Binding-site contacts:
Ligand atom C24 contacts residue PHE294 of chain 22.B at 3.2 Å (hydrophobic).
Ligand atom O9 contacts residue ASP295 of chain 22.B at 3.5 Å (salt-bridge).
Ligand atom C3 contacts residue ARG306 of chain 22.B at 3.0 Å.
Ligand atom O8 contacts residue ASP118 of chain 24.B at 2.9 Å (salt-bridge).
Ligand atom C7 contacts residue ASP295 of chain 22.B at 3.6 Å.
Ligand atom O3 contacts residue ARG306 of chain 22.B at 2.1 Å (salt-bridge).
Ligand atom C26 contacts residue PHE294 of chain 22.B at 3.8 Å (hydrophobic).
Ligand atom C2 contacts residue ARG306 of chain 22.B at 3.5 Å.
Ligand atom C5 contacts residue ASP295 of chain 22.B at 3.0 Å.
Ligand atom C2 contacts residue ASP295 of chain 22.B at 1.9 Å.
Ligand atom C6 contacts residue ASP118 of chain 24.B at 3.6 Å.
Ligand atom C1 contacts residue ASP295 of chain 22.B at 2.5 Å.
Ligand atom O2 contacts residue ARG306 of chain 22.B at 3.0 Å (salt-bridge).
Ligand atom C6 contacts residue ASP295 of chain 22.B at 3.7 Å.
Ligand atom C3 contacts residue ASP295 of chain 22.B at 3.3 Å.
Ligand atom C26 contacts residue TYR310 of chain 22.B at 3.8 Å (hydrophobic).
Ligand atom O91 contacts residue ASP295 of chain 22.B at 2.6 Å (salt-bridge).
Ligand atom C4 contacts residue ASP295 of chain 22.B at 3.7 Å.
Ligand atom C9 contacts residue ASP295 of chain 22.B at 3.6 Å.
Ligand atom O1 contacts residue PHE294 of chain 22.B at 3.5 Å (h-bond).
Ligand atom C25 contacts residue ARG306 of chain 22.B at 3.5 Å.
Ligand atom O2 contacts residue ASP295 of chain 22.B at 1.6 Å (salt-bridge).
Ligand atom O2 contacts residue ALA296 of chain 22.B at 3.5 Å (h-bond).
Ligand atom C17 contacts residue LYS122 of chain 24.B at 3.6 Å.
Ligand atom O7 contacts residue ASP118 of chain 24.B at 3.6 Å.
Ligand atom C6 contacts residue LYS297 of chain 22.B at 2.4 Å.
Ligand atom O24 contacts residue PHE294 of chain 22.B at 2.5 Å (h-bond).
Ligand atom C7 contacts residue LYS297 of chain 22.B at 3.3 Å.
Ligand atom O15 contacts residue ASP295 of chain 22.B at 3.6 Å.
Ligand atom C24 contacts residue TYR310 of chain 22.B at 3.8 Å (hydrophobic).
Ligand atom O2 contacts residue LYS297 of chain 22.B at 3.5 Å (salt-bridge).
Ligand atom O24 contacts residue TYR310 of chain 22.B at 3.2 Å (h-bond).
Ligand atom O1 contacts residue ASP295 of chain 22.B at 2.7 Å (salt-bridge).
Ligand atom O1 contacts residue ALA296 of chain 22.B at 3.0 Å (h-bond).
Ligand atom C23 contacts residue PHE294 of chain 22.B at 3.5 Å (hydrophobic).
Ligand atom C4 contacts residue ARG306 of chain 22.B at 3.2 Å.
Ligand atom C27 contacts residue PHE341 of chain 22.B at 3.5 Å (hydrophobic).
Ligand atom C16 contacts residue ARG306 of chain 22.B at 2.6 Å.
Ligand atom C4 contacts residue LYS297 of chain 22.B at 2.9 Å.
Ligand atom C5 contacts residue LYS297 of chain 22.B at 2.7 Å.

This small molecule binds to this protein.
Small molecule (SMILES): CC[C@H](/C=C(/C)[C@@H]1C[C@@H](OC)C[C@H](O)C(C)(C)[C@@]2(O)O[C@@H](C[C@@H](OC)[C@H](O)C(=O)O1)C[C@@H](OC)[C@H]2O)CO

Sequence of chain 24.B:
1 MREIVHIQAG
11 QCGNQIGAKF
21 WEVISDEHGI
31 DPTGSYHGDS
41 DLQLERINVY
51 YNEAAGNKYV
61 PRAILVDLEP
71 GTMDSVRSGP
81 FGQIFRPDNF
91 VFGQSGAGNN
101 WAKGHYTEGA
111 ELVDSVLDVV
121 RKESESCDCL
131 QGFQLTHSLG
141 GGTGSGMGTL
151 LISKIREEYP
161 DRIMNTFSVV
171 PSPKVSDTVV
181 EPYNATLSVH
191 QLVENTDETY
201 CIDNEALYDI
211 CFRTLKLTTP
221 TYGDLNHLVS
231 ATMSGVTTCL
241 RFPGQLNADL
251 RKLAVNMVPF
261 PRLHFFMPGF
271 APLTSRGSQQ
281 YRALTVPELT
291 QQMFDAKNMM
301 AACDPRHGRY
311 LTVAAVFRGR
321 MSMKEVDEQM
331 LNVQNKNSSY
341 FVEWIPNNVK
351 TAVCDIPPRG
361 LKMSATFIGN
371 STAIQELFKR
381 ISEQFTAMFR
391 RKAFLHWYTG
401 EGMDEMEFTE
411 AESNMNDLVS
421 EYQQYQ

Sequence of chain 22.B:
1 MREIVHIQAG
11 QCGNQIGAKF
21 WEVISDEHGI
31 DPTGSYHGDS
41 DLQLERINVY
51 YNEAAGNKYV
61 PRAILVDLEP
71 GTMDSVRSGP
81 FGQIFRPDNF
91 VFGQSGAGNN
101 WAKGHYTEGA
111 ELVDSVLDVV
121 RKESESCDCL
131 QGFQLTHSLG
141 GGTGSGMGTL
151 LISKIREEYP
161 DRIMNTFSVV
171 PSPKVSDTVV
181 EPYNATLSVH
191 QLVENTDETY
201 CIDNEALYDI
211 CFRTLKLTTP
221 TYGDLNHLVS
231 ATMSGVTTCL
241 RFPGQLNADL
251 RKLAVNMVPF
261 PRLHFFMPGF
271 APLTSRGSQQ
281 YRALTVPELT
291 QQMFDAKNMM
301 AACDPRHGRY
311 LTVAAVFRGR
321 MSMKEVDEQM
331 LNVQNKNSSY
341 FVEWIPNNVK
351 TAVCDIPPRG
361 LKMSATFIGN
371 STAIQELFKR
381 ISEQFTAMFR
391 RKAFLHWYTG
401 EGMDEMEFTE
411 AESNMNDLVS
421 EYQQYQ